The protein below binds the small molecule below.
Small molecule (SMILES): CC(=O)N[C@@H]1[C@@H](O)[C@H](O)[C@@H](CO)O[C@H]1O

Sequence of chain 1.A:
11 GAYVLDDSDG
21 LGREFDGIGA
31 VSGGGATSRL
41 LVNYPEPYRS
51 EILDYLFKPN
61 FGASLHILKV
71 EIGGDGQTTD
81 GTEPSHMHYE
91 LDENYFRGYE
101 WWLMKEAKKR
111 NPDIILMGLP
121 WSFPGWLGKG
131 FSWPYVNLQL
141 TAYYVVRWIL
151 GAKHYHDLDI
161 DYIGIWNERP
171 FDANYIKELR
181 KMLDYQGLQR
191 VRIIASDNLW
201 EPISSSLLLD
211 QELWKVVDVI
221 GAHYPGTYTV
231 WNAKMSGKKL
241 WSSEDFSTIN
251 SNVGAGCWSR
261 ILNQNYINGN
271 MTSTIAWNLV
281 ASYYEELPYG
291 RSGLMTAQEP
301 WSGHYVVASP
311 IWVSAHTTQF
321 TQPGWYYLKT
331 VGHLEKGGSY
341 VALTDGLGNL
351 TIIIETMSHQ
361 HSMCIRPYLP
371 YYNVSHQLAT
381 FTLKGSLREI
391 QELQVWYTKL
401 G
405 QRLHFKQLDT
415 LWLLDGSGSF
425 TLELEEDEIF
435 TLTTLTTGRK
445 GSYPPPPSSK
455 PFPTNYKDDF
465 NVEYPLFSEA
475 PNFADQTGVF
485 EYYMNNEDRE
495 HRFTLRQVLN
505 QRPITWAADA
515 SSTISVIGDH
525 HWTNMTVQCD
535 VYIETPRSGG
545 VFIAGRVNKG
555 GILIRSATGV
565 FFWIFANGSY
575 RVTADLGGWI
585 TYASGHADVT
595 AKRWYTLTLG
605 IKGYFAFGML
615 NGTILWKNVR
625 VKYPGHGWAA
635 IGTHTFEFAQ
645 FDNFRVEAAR

Binding-site contacts:
Ligand atom C6 contacts residue SER375 of chain 1.A at 4.4 Å.
Ligand atom N2 contacts residue ASN373 of chain 1.A at 3.0 Å (h-bond).
Ligand atom N2 contacts residue TYR371 of chain 1.A at 4.0 Å.
Ligand atom C4 contacts residue ASN373 of chain 1.A at 4.2 Å.
Ligand atom O7 contacts residue ASN373 of chain 1.A at 3.5 Å (h-bond).
Ligand atom O5 contacts residue SER375 of chain 1.A at 4.4 Å.
Ligand atom C7 contacts residue ASN373 of chain 1.A at 3.5 Å.
Ligand atom C7 contacts residue TYR371 of chain 1.A at 3.8 Å (hydrophobic).
Ligand atom C1 contacts residue ASN373 of chain 1.A at 1.4 Å.
Ligand atom C5 contacts residue ASN373 of chain 1.A at 3.6 Å.
Ligand atom O5 contacts residue ASN373 of chain 1.A at 2.3 Å (h-bond).
Ligand atom C2 contacts residue ASN373 of chain 1.A at 2.5 Å.
Ligand atom C8 contacts residue TYR371 of chain 1.A at 3.3 Å (hydrophobic).
Ligand atom O7 contacts residue TYR371 of chain 1.A at 4.3 Å.
Ligand atom C3 contacts residue ASN373 of chain 1.A at 3.9 Å.